A protein and the small-molecule ligand that binds it are described below.
Small molecule (SMILES): CC(C)C[C@H](NC(=O)[C@H](CCCN=C(N)N)NC(=O)[C@@H]1CCCN1C(=O)[C@@H](N)CCC(=O)O)C(=O)N[C@@H](CCC(N)=O)C(=O)N[C@@H](C)C(=O)N[C@@H](CC(N)=O)C(=O)N[C@@H](Cc1ccccc1)C(=O)N[C@H](C=O)[C@@H](C)O

Sequence of chain 1.A:
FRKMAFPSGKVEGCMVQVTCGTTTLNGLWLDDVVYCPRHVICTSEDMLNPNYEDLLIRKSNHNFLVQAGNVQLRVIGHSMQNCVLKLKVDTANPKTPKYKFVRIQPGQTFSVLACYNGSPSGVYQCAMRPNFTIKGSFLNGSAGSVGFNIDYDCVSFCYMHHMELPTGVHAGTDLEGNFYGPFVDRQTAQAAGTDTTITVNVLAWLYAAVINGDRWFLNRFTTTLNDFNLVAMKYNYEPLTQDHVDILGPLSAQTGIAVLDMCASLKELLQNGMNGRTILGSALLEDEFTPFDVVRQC

Binding-site contacts:
Ligand atom NE2 contacts residue LEU143 of chain 1.A at 3.5 Å (h-bond).
Ligand atom CA contacts residue GLN191 of chain 1.A at 3.3 Å.
Ligand atom N contacts residue ALA147 of chain 1.A at 3.5 Å.
Ligand atom O contacts residue ALA147 of chain 1.A at 3.2 Å (h-bond).
Ligand atom O contacts residue MET167 of chain 1.A at 3.2 Å.
Ligand atom CD contacts residue THR192 of chain 1.A at 3.4 Å.
Ligand atom C contacts residue GLN191 of chain 1.A at 3.5 Å.
Ligand atom O contacts residue ASN144 of chain 1.A at 3.1 Å (h-bond).
Ligand atom CG contacts residue MET51 of chain 1.A at 3.5 Å (hydrophobic).
Ligand atom N contacts residue HIS43 of chain 1.A at 3.2 Å (h-bond).
Ligand atom CD contacts residue HIS165 of chain 1.A at 3.6 Å.
Ligand atom N contacts residue THR28 of chain 1.A at 2.9 Å (h-bond).
Ligand atom O contacts residue SER146 of chain 1.A at 3.1 Å (h-bond).
Ligand atom OE1 contacts residue PHE142 of chain 1.A at 3.5 Å.
Ligand atom O contacts residue GLU168 of chain 1.A at 2.9 Å (salt-bridge).
Ligand atom OE1 contacts residue HIS174 of chain 1.A at 3.3 Å.
Ligand atom CB contacts residue HIS43 of chain 1.A at 3.6 Å.
Ligand atom CB contacts residue MET167 of chain 1.A at 3.6 Å (hydrophobic).
Ligand atom N contacts residue THR26 of chain 1.A at 3.4 Å (h-bond).
Ligand atom N contacts residue GLU168 of chain 1.A at 2.9 Å (salt-bridge).
Ligand atom CD1 contacts residue MET51 of chain 1.A at 3.5 Å (hydrophobic).
Ligand atom O contacts residue GLY145 of chain 1.A at 2.8 Å (h-bond).
Ligand atom CD2 contacts residue THR27 of chain 1.A at 3.6 Å.
Ligand atom CB contacts residue HIS43 of chain 1.A at 3.4 Å.
Ligand atom N contacts residue GLN191 of chain 1.A at 2.8 Å (h-bond).
Ligand atom N contacts residue HIS166 of chain 1.A at 3.0 Å (h-bond).
Ligand atom CA contacts residue GLU168 of chain 1.A at 3.3 Å.
Ligand atom NE2 contacts residue PHE142 of chain 1.A at 3.0 Å (h-bond).
Ligand atom CG contacts residue THR192 of chain 1.A at 3.3 Å.
Ligand atom OE1 contacts residue HIS165 of chain 1.A at 2.6 Å (h-bond).
Ligand atom OG1 contacts residue THR26 of chain 1.A at 2.9 Å (h-bond).
Ligand atom C contacts residue ALA147 of chain 1.A at 3.5 Å (hydrophobic).
Ligand atom NE2 contacts residue GLU168 of chain 1.A at 3.5 Å (salt-bridge).
Ligand atom CG contacts residue ASN144 of chain 1.A at 3.6 Å.
Ligand atom C contacts residue GLU168 of chain 1.A at 3.5 Å.
Ligand atom CB contacts residue GLN191 of chain 1.A at 3.6 Å.
Ligand atom O contacts residue THR27 of chain 1.A at 3.4 Å.
Ligand atom O contacts residue GLN191 of chain 1.A at 3.3 Å.
Ligand atom OD1 contacts residue ASN144 of chain 1.A at 3.1 Å (h-bond).
Ligand atom O contacts residue THR28 of chain 1.A at 3.0 Å (h-bond).